The protein below binds the small molecule below.
Small molecule (SMILES): CC[C@H](C)[C@H](N)C(=O)N[C@@H](CC(C)C)C(=O)N1CCC[C@H]1C(=O)N[C@@H](CCSC)C(=O)N[C@@H](Cc1ccc(O)cc1)C(=O)N[C@@H](CCCCN)C(=O)N[C@@H](CC(C)C)C(=O)N[C@@H](CO)C(=O)N1CCC[C@H]1C=O

Sequence of chain 2.PB:
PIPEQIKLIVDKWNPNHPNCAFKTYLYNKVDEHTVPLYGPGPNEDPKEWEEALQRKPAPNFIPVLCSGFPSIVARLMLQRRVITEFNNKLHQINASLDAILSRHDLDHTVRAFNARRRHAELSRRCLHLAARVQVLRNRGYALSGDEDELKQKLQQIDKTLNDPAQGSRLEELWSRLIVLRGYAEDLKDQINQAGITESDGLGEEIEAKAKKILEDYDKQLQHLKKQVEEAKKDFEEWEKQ

Sequence of chain 2.MA:
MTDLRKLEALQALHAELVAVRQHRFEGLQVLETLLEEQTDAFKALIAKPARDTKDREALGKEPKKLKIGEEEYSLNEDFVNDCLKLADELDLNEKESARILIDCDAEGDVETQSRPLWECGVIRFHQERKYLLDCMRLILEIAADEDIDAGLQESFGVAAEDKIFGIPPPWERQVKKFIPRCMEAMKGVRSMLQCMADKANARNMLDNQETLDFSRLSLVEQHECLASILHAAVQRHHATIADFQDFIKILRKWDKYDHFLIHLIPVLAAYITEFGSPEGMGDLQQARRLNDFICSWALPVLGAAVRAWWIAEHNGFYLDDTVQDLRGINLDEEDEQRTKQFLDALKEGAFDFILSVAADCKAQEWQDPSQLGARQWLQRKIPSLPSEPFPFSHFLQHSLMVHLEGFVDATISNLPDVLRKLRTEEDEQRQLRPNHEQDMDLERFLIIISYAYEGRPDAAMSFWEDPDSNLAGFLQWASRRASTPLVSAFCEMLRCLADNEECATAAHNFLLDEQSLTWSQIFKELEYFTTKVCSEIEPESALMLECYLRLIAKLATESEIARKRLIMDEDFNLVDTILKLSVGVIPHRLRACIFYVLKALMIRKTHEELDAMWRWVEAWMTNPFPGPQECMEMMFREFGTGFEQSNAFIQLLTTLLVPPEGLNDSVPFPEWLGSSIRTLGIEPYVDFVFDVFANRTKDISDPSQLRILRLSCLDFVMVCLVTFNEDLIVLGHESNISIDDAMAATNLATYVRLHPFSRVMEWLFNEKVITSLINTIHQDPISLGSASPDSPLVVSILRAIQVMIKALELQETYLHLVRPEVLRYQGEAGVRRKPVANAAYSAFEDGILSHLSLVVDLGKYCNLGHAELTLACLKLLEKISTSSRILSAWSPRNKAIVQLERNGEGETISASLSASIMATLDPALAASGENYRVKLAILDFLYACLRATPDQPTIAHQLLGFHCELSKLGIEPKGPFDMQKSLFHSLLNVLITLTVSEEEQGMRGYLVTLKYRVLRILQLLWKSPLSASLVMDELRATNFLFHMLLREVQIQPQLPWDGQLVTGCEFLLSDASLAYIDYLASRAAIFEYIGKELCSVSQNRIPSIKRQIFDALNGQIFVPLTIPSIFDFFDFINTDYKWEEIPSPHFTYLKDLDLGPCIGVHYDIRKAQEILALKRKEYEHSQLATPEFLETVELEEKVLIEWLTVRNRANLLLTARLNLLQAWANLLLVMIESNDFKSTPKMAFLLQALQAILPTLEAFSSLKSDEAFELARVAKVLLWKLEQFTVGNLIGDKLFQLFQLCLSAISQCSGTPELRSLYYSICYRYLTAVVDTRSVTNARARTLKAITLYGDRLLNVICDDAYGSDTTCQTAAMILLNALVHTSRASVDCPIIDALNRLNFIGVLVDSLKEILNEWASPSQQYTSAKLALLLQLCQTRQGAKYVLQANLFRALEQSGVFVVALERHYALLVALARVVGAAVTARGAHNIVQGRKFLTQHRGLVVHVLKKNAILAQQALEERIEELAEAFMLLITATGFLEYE

Binding-site contacts:
Ligand atom CD1 contacts residue GLN1063 of chain 2.MA at 3.8 Å.
Ligand atom O contacts residue THR1121 of chain 2.MA at 4.0 Å.
Ligand atom CD2 contacts residue THR1121 of chain 2.MA at 4.0 Å.
Ligand atom CZ contacts residue GLN1063 of chain 2.MA at 4.1 Å.
Ligand atom CB contacts residue THR1121 of chain 2.MA at 3.3 Å.
Ligand atom CG2 contacts residue GLN1063 of chain 2.MA at 3.3 Å.
Ligand atom CD2 contacts residue HIS1126 of chain 2.MA at 3.4 Å.
Ligand atom CD2 contacts residue ALA1120 of chain 2.MA at 3.5 Å (hydrophobic).
Ligand atom CD1 contacts residue THR1121 of chain 2.MA at 3.0 Å.
Ligand atom CE1 contacts residue ASN1072 of chain 2.MA at 3.3 Å.
Ligand atom OH contacts residue HIS1068 of chain 2.MA at 3.8 Å.
Ligand atom OH contacts residue GLN1063 of chain 2.MA at 3.7 Å.
Ligand atom CE1 contacts residue THR1121 of chain 2.MA at 3.9 Å.
Ligand atom CA contacts residue GLN1063 of chain 2.MA at 4.3 Å.
Ligand atom CD2 contacts residue PHE1125 of chain 2.MA at 4.2 Å (hydrophobic).
Ligand atom CD1 contacts residue PHE1125 of chain 2.MA at 3.6 Å (hydrophobic).
Ligand atom CG contacts residue ASN1072 of chain 2.MA at 4.2 Å.
Ligand atom CE2 contacts residue ASP182 of chain 2.KB at 4.3 Å.
Ligand atom CZ contacts residue ASN1072 of chain 2.MA at 3.5 Å.
Ligand atom CZ contacts residue ASP182 of chain 2.KB at 4.1 Å.
Ligand atom C contacts residue GLN1063 of chain 2.MA at 3.9 Å.
Ligand atom O contacts residue GLN1063 of chain 2.MA at 2.9 Å (h-bond).
Ligand atom SD contacts residue ASN1072 of chain 2.MA at 3.7 Å.
Ligand atom CD1 contacts residue ASN1122 of chain 2.MA at 4.3 Å.
Ligand atom CD2 contacts residue LEU1129 of chain 2.MA at 4.2 Å (hydrophobic).
Ligand atom CD1 contacts residue TYR141 of chain 2.PB at 3.5 Å (hydrophobic).
Ligand atom O contacts residue VAL1202 of chain 2.MA at 3.2 Å.
Ligand atom O contacts residue HIS1126 of chain 2.MA at 3.3 Å (h-bond).
Ligand atom CD2 contacts residue THR1121 of chain 2.MA at 4.3 Å.
Ligand atom CG contacts residue THR1121 of chain 2.MA at 3.3 Å.
Ligand atom OH contacts residue ASN1072 of chain 2.MA at 3.1 Å (h-bond).
Ligand atom C contacts residue HIS1126 of chain 2.MA at 4.0 Å.
Ligand atom OH contacts residue ASP182 of chain 2.KB at 3.4 Å (salt-bridge).
Ligand atom OH contacts residue GLU183 of chain 2.KB at 3.9 Å.
Ligand atom CD2 contacts residue GLN1063 of chain 2.MA at 3.6 Å.
Ligand atom CG1 contacts residue TYR141 of chain 2.PB at 3.9 Å (hydrophobic).
Ligand atom CD1 contacts residue ASN1072 of chain 2.MA at 4.0 Å.
Ligand atom C contacts residue VAL1202 of chain 2.MA at 4.2 Å (hydrophobic).
Ligand atom CE2 contacts residue GLN1063 of chain 2.MA at 3.3 Å.
Ligand atom CG contacts residue HIS1126 of chain 2.MA at 4.3 Å.

Sequence of chain 2.KB:
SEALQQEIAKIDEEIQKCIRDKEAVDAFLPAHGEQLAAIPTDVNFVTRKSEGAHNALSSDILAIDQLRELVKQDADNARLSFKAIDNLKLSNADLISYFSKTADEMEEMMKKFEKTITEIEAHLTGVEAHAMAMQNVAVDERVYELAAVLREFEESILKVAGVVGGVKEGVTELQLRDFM